Binding-site contacts:
Ligand atom C1 contacts residue TRP316 of chain 1.A at 3.6 Å (hydrophobic).
Ligand atom C4 contacts residue ILE293 of chain 1.A at 3.6 Å (hydrophobic).
Ligand atom C21 contacts residue THR320 of chain 1.A at 4.5 Å.
Ligand atom C10 contacts residue TRP316 of chain 1.A at 4.5 Å (hydrophobic).
Ligand atom C22 contacts residue TRP324 of chain 1.A at 3.9 Å (hydrophobic).
Ligand atom C5 contacts residue ILE293 of chain 1.A at 3.9 Å (hydrophobic).
Ligand atom C3 contacts residue ALA313 of chain 1.A at 3.6 Å (hydrophobic).
Ligand atom C6 contacts residue PHE292 of chain 1.A at 4.4 Å (hydrophobic).
Ligand atom C23 contacts residue TRP324 of chain 1.A at 4.2 Å (hydrophobic).
Ligand atom C14 contacts residue TYR321 of chain 1.A at 4.5 Å (hydrophobic).
Ligand atom C3 contacts residue ILE293 of chain 1.A at 4.1 Å (hydrophobic).
Ligand atom C24 contacts residue TRP324 of chain 1.A at 3.8 Å (hydrophobic).
Ligand atom O1 contacts residue PHE312 of chain 1.A at 3.3 Å.
Ligand atom C6 contacts residue ILE293 of chain 1.A at 3.6 Å (hydrophobic).
Ligand atom C12 contacts residue THR320 of chain 1.A at 4.1 Å.
Ligand atom C19 contacts residue TRP316 of chain 1.A at 4.0 Å (hydrophobic).
Ligand atom O1 contacts residue ALA313 of chain 1.A at 2.9 Å (h-bond).
Ligand atom C3 contacts residue PHE312 of chain 1.A at 3.9 Å (hydrophobic).
Ligand atom O1 contacts residue CYS311 of chain 1.A at 3.5 Å (h-bond).
Ligand atom C2 contacts residue TRP316 of chain 1.A at 3.6 Å (hydrophobic).
Ligand atom C15 contacts residue PRO289 of chain 1.A at 3.8 Å (hydrophobic).
Ligand atom C2 contacts residue ALA313 of chain 1.A at 3.5 Å (hydrophobic).
Ligand atom C7 contacts residue PRO289 of chain 1.A at 4.2 Å (hydrophobic).
Ligand atom C3 contacts residue CYS311 of chain 1.A at 4.2 Å (hydrophobic).

Sequence of chain 1.A:
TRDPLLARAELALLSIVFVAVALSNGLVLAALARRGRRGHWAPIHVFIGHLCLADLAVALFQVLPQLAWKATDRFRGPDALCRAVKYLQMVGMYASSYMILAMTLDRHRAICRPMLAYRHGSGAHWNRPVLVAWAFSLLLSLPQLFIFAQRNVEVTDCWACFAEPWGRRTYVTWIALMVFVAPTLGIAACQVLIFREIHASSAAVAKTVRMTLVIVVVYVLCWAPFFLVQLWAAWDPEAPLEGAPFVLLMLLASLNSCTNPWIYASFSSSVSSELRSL

This protein binds this small molecule.
Small molecule (SMILES): CC(C)CCC[C@@H](C)[C@H]1CC[C@H]2[C@@H]3CC=C4C[C@@H](O)CC[C@]4(C)[C@H]3CC[C@]12C